This protein binds this small molecule.
Small molecule (SMILES): C[C@H](N)C(=O)N[C@@H](C)C(=O)N[C@H](C(=O)N[C@@H](CCCCN)C(=O)N[C@@H](C)C(=O)N[C@@H](C)C(=O)N[C@@H](CCCN=C(N)N)C(=O)N[C@@H](CCCCN)C(=O)N[C@H](C=O)CO)[C@@H](C)O

Sequence of chain 1.A:
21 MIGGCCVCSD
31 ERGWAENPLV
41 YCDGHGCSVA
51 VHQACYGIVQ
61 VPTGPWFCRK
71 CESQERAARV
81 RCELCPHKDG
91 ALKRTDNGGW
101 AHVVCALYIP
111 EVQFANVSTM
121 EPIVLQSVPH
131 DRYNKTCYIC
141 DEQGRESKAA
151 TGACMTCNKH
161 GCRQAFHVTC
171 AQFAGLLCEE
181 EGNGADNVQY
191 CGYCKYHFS

Binding-site contacts:
Ligand atom OG contacts residue ASN187 of chain 1.A at 3.6 Å.
Ligand atom N contacts residue ALA54 of chain 1.A at 3.0 Å (h-bond).
Ligand atom CE contacts residue LEU107 of chain 1.A at 3.2 Å (hydrophobic).
Ligand atom OG contacts residue VAL188 of chain 1.A at 3.3 Å (h-bond).
Ligand atom CE contacts residue CYS55 of chain 1.A at 3.6 Å (hydrophobic).
Ligand atom NZ contacts residue ALA106 of chain 1.A at 2.7 Å (h-bond).
Ligand atom NZ contacts residue LEU107 of chain 1.A at 3.3 Å (h-bond).
Ligand atom CB contacts residue MET120 of chain 1.A at 3.6 Å (hydrophobic).
Ligand atom O contacts residue ASN187 of chain 1.A at 3.3 Å (h-bond).
Ligand atom NZ contacts residue ILE109 of chain 1.A at 2.9 Å (h-bond).
Ligand atom N contacts residue VAL188 of chain 1.A at 3.2 Å (h-bond).
Ligand atom CB contacts residue ASP186 of chain 1.A at 3.5 Å.
Ligand atom OG1 contacts residue VAL117 of chain 1.A at 2.5 Å (h-bond).
Ligand atom O contacts residue TYR190 of chain 1.A at 2.7 Å (h-bond).
Ligand atom NE contacts residue ASP186 of chain 1.A at 2.2 Å (salt-bridge).
Ligand atom NH2 contacts residue VAL188 of chain 1.A at 3.5 Å.
Ligand atom CA contacts residue ALA54 of chain 1.A at 3.3 Å (hydrophobic).
Ligand atom CA contacts residue VAL117 of chain 1.A at 3.6 Å (hydrophobic).
Ligand atom C contacts residue ALA54 of chain 1.A at 3.6 Å (hydrophobic).
Ligand atom CG2 contacts residue SER118 of chain 1.A at 3.4 Å.
Ligand atom CE contacts residue PRO110 of chain 1.A at 3.5 Å (hydrophobic).
Ligand atom CD contacts residue ASP186 of chain 1.A at 3.2 Å.
Ligand atom CB contacts residue ALA54 of chain 1.A at 3.4 Å (hydrophobic).
Ligand atom CB contacts residue TYR190 of chain 1.A at 3.3 Å (hydrophobic).
Ligand atom N contacts residue VAL117 of chain 1.A at 3.7 Å.
Ligand atom C contacts residue TYR190 of chain 1.A at 3.3 Å (hydrophobic).
Ligand atom NZ contacts residue GLU179 of chain 1.A at 3.0 Å (salt-bridge).
Ligand atom CZ contacts residue VAL188 of chain 1.A at 3.6 Å (hydrophobic).
Ligand atom NZ contacts residue VAL112 of chain 1.A at 2.7 Å (h-bond).
Ligand atom CB contacts residue MET120 of chain 1.A at 3.6 Å (hydrophobic).
Ligand atom NH2 contacts residue ASP186 of chain 1.A at 2.9 Å (salt-bridge).
Ligand atom NZ contacts residue PRO110 of chain 1.A at 3.3 Å (h-bond).
Ligand atom CB contacts residue PHE114 of chain 1.A at 3.4 Å (hydrophobic).
Ligand atom CG2 contacts residue VAL117 of chain 1.A at 3.5 Å (hydrophobic).
Ligand atom CB contacts residue VAL117 of chain 1.A at 3.5 Å (hydrophobic).
Ligand atom O contacts residue VAL188 of chain 1.A at 2.9 Å (h-bond).
Ligand atom CZ contacts residue ASP186 of chain 1.A at 2.9 Å.
Ligand atom CD contacts residue TYR190 of chain 1.A at 3.3 Å (hydrophobic).
Ligand atom CA contacts residue TYR190 of chain 1.A at 3.2 Å (hydrophobic).
Ligand atom CG contacts residue ASP186 of chain 1.A at 3.6 Å.